A small-molecule ligand and the protein it binds are described below.
Small molecule (SMILES): OC[C@H]1O[C@@H](O)[C@@H](O)[C@@H](O)[C@@H]1O

Binding-site contacts:
Ligand atom C3 contacts residue NAG1 of chain 7.N at 4.1 Å.
Ligand atom O5 contacts residue NAG1 of chain 7.N at 2.5 Å (h-bond).
Ligand atom O3 contacts residue BMA1 of chain 7.P at 1.1 Å.
Ligand atom O4 contacts residue BMA1 of chain 7.P at 4.0 Å.
Ligand atom O2 contacts residue BMA1 of chain 7.P at 3.0 Å (h-bond).
Ligand atom C3 contacts residue BMA1 of chain 7.P at 2.5 Å.
Ligand atom O6 contacts residue NAG1 of chain 7.N at 4.5 Å.
Ligand atom C4 contacts residue BMA1 of chain 7.P at 3.6 Å.
Ligand atom C1 contacts residue NAG1 of chain 7.N at 1.7 Å.
Ligand atom C2 contacts residue NAG1 of chain 7.N at 2.9 Å.
Ligand atom C2 contacts residue BMA1 of chain 7.P at 3.2 Å.
Ligand atom C2 contacts residue HIS2 of chain 7.B at 4.5 Å.
Ligand atom O2 contacts residue NAG1 of chain 7.N at 3.4 Å (h-bond).
Ligand atom C5 contacts residue NAG1 of chain 7.N at 3.8 Å.
Ligand atom O2 contacts residue HIS2 of chain 7.B at 3.4 Å (h-bond).

Sequence of chain 7.B:
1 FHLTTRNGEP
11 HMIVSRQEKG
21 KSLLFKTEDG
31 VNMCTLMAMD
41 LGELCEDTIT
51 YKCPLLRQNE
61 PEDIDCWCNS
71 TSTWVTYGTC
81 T